Sequence of chain 1.A:
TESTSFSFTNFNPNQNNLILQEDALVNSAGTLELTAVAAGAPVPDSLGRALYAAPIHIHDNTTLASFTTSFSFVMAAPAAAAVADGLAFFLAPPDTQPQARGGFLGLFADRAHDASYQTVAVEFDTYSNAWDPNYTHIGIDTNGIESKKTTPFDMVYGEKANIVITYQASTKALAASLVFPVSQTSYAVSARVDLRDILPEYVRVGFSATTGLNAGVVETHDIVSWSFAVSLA

Binding-site contacts:
Ligand atom O contacts residue A2G1 of chain 1.L at 3.7 Å.
Ligand atom OXT contacts residue A2G1 of chain 1.L at 3.5 Å (h-bond).
Ligand atom O contacts residue ASN129 of chain 1.A at 3.8 Å.
Ligand atom OG contacts residue A2G1 of chain 1.L at 1.4 Å.
Ligand atom CB contacts residue TYR127 of chain 1.A at 4.0 Å (hydrophobic).
Ligand atom CB contacts residue A2G1 of chain 1.L at 2.5 Å.
Ligand atom N contacts residue TYR127 of chain 1.A at 3.2 Å (h-bond).
Ligand atom C contacts residue A2G1 of chain 1.L at 3.6 Å.
Ligand atom OG contacts residue TYR127 of chain 1.A at 3.6 Å.
Ligand atom CA contacts residue A2G1 of chain 1.L at 3.7 Å.
Ligand atom CA contacts residue TYR127 of chain 1.A at 4.2 Å (hydrophobic).

A protein and the small-molecule ligand that binds it are described below.
Small molecule (SMILES): N[C@@H](CO)C(=O)O